Sequence of chain 3.A:
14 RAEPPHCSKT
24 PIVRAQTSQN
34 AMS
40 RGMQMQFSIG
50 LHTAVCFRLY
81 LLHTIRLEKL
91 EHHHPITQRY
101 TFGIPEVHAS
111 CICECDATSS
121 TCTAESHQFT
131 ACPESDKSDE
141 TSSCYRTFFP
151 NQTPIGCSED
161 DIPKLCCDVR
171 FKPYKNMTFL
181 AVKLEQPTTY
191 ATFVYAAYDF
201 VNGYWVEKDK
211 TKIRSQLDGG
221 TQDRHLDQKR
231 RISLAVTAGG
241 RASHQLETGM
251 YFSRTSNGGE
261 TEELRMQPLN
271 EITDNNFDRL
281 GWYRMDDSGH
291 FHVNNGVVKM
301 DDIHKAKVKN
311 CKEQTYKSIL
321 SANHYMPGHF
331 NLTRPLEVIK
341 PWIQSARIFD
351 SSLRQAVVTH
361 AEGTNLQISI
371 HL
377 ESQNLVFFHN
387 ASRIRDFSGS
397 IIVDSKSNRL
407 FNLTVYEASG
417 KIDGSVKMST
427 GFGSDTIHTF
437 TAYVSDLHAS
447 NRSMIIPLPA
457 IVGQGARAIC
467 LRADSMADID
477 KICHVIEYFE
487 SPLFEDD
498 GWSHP

This small molecule binds to this protein.
Small molecule (SMILES): CC(=O)N[C@H]1[C@H](O[C@H]2[C@H](O)[C@@H](NC(C)=O)CO[C@@H]2CO)O[C@H](CO)[C@@H](O)[C@@H]1O

Sequence of chain 2.A:
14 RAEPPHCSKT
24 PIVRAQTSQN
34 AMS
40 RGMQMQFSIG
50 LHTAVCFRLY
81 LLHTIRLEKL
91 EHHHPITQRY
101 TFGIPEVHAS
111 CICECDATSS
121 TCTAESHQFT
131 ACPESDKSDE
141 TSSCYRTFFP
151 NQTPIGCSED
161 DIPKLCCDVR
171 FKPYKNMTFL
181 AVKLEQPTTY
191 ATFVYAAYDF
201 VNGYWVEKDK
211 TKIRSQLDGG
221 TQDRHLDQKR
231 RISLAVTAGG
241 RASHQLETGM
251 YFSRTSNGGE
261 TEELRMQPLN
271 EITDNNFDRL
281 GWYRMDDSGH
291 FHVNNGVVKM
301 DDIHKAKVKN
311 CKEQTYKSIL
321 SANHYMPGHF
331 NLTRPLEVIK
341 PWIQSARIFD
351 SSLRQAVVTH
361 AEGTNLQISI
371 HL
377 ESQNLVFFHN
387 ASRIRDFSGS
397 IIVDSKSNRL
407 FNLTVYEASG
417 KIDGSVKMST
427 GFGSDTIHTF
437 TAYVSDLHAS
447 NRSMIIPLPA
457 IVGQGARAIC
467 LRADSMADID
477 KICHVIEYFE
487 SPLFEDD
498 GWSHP

Binding-site contacts:
Ligand atom C8 contacts residue PHE200 of chain 2.A at 3.5 Å (hydrophobic).
Ligand atom C5 contacts residue ASN386 of chain 2.A at 3.6 Å.
Ligand atom C4 contacts residue ARG57 of chain 2.A at 4.5 Å.
Ligand atom O6 contacts residue ARG57 of chain 2.A at 2.8 Å (salt-bridge).
Ligand atom C6 contacts residue PHE384 of chain 2.A at 3.9 Å (hydrophobic).
Ligand atom C7 contacts residue LEU443 of chain 2.A at 4.3 Å (hydrophobic).
Ligand atom O5 contacts residue ASN386 of chain 2.A at 2.3 Å (h-bond).
Ligand atom C1 contacts residue TRP205 of chain 2.A at 3.6 Å (hydrophobic).
Ligand atom C1 contacts residue ASN386 of chain 2.A at 1.4 Å.
Ligand atom C7 contacts residue ASN386 of chain 2.A at 3.5 Å.
Ligand atom O5 contacts residue ARG57 of chain 2.A at 3.2 Å (salt-bridge).
Ligand atom N2 contacts residue ASN386 of chain 2.A at 3.1 Å (h-bond).
Ligand atom C4 contacts residue ASN386 of chain 2.A at 4.0 Å.
Ligand atom O7 contacts residue ASN386 of chain 2.A at 3.5 Å (h-bond).
Ligand atom O6 contacts residue HIS385 of chain 2.A at 4.1 Å.
Ligand atom C8 contacts residue TRP205 of chain 2.A at 4.3 Å (hydrophobic).
Ligand atom O3 contacts residue TRP205 of chain 2.A at 4.2 Å.
Ligand atom N2 contacts residue PHE200 of chain 2.A at 4.3 Å.
Ligand atom C2 contacts residue ASN386 of chain 2.A at 2.4 Å.
Ligand atom O5 contacts residue CYS20 of chain 2.A at 4.4 Å.
Ligand atom O5 contacts residue HIS385 of chain 2.A at 4.3 Å.
Ligand atom C5 contacts residue ARG57 of chain 2.A at 3.4 Å.
Ligand atom C3 contacts residue TRP205 of chain 2.A at 3.9 Å (hydrophobic).
Ligand atom O4 contacts residue ALA34 of chain 3.A at 4.5 Å.
Ligand atom C1 contacts residue ARG57 of chain 2.A at 4.4 Å.
Ligand atom N2 contacts residue LEU443 of chain 2.A at 4.0 Å.
Ligand atom O6 contacts residue PHE384 of chain 2.A at 3.6 Å.
Ligand atom C6 contacts residue ARG57 of chain 2.A at 3.7 Å.
Ligand atom C2 contacts residue TRP205 of chain 2.A at 4.2 Å (hydrophobic).
Ligand atom O5 contacts residue TRP205 of chain 2.A at 3.5 Å.
Ligand atom O6 contacts residue ALA34 of chain 3.A at 4.0 Å.
Ligand atom N2 contacts residue TRP205 of chain 2.A at 3.6 Å.
Ligand atom C3 contacts residue ASN386 of chain 2.A at 3.8 Å.
Ligand atom C7 contacts residue PHE200 of chain 2.A at 4.4 Å (hydrophobic).
Ligand atom C8 contacts residue LEU443 of chain 2.A at 3.9 Å (hydrophobic).